Binding-site contacts:
Ligand atom CAC contacts residue PHE217 of chain 1.A at 4.0 Å (hydrophobic).
Ligand atom CAC contacts residue ASP167 of chain 1.A at 3.6 Å.
Ligand atom OAA contacts residue ASP167 of chain 1.A at 4.4 Å.
Ligand atom CAF contacts residue ASP167 of chain 1.A at 4.1 Å.
Ligand atom OAA contacts residue GLN47 of chain 1.A at 3.1 Å.
Ligand atom CAB contacts residue VAL165 of chain 1.A at 4.1 Å (hydrophobic).
Ligand atom NAE contacts residue ASP167 of chain 1.A at 2.9 Å (salt-bridge).
Ligand atom CAD contacts residue PHE217 of chain 1.A at 3.8 Å (hydrophobic).
Ligand atom CAC contacts residue PHE139 of chain 1.A at 3.9 Å (hydrophobic).
Ligand atom CAB contacts residue PHE217 of chain 1.A at 4.4 Å (hydrophobic).
Ligand atom CAB contacts residue LEU51 of chain 1.A at 3.6 Å (hydrophobic).
Ligand atom NAE contacts residue GLN47 of chain 1.A at 4.2 Å.
Ligand atom CAC contacts residue LEU51 of chain 1.A at 4.2 Å (hydrophobic).
Ligand atom CAC contacts residue VAL165 of chain 1.A at 4.1 Å (hydrophobic).
Ligand atom CAF contacts residue PHE217 of chain 1.A at 3.6 Å (hydrophobic).
Ligand atom OAA contacts residue PHE217 of chain 1.A at 3.4 Å.
Ligand atom CAD contacts residue GLN47 of chain 1.A at 3.9 Å.
Ligand atom CAF contacts residue GLN47 of chain 1.A at 3.6 Å.
Ligand atom NAE contacts residue PHE217 of chain 1.A at 3.6 Å.
Ligand atom CAD contacts residue LEU50 of chain 1.A at 3.8 Å (hydrophobic).
Ligand atom CAB contacts residue GLN47 of chain 1.A at 3.9 Å.

Sequence of chain 1.A:
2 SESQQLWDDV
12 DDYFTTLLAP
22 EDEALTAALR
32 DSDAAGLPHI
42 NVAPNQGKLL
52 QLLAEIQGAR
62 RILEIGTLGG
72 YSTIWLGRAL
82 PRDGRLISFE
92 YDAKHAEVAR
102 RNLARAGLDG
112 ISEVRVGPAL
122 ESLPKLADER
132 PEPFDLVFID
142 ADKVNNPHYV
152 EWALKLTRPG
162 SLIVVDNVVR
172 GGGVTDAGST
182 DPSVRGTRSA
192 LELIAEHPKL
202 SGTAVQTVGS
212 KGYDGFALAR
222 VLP

The small molecule below binds the protein below.
Small molecule (SMILES): O=C1CCCN1